The small molecule below binds the protein below.
Small molecule (SMILES): CC(=O)N[C@@H]1[C@@H](O)[C@H](O)[C@@H](CO)O[C@H]1O

Binding-site contacts:
Ligand atom C2 contacts residue ASN67 of chain 12.C at 2.5 Å.
Ligand atom C5 contacts residue ASN67 of chain 12.C at 3.7 Å.
Ligand atom C7 contacts residue MET118 of chain 12.C at 4.0 Å (hydrophobic).
Ligand atom C1 contacts residue MET118 of chain 12.C at 4.1 Å (hydrophobic).
Ligand atom C4 contacts residue ASN67 of chain 12.C at 4.2 Å.
Ligand atom O5 contacts residue ASN67 of chain 12.C at 2.4 Å (h-bond).
Ligand atom C7 contacts residue PHE90 of chain 12.C at 4.2 Å (hydrophobic).
Ligand atom C8 contacts residue ARG89 of chain 12.C at 3.3 Å.
Ligand atom O7 contacts residue SER300 of chain 34.E at 4.3 Å.
Ligand atom C1 contacts residue ASN67 of chain 12.C at 1.4 Å.
Ligand atom C7 contacts residue SER300 of chain 34.E at 3.4 Å.
Ligand atom C3 contacts residue ASN67 of chain 12.C at 3.8 Å.
Ligand atom N2 contacts residue ASN67 of chain 12.C at 2.9 Å (h-bond).
Ligand atom O7 contacts residue PHE90 of chain 12.C at 4.4 Å.
Ligand atom N2 contacts residue MET118 of chain 12.C at 3.6 Å.
Ligand atom O7 contacts residue ASN67 of chain 12.C at 3.3 Å (h-bond).
Ligand atom C7 contacts residue ASN67 of chain 12.C at 3.3 Å.
Ligand atom C8 contacts residue ASN67 of chain 12.C at 4.4 Å.
Ligand atom C8 contacts residue SER300 of chain 34.E at 1.9 Å.
Ligand atom C8 contacts residue MET118 of chain 12.C at 3.8 Å (hydrophobic).
Ligand atom C2 contacts residue MET118 of chain 12.C at 4.5 Å (hydrophobic).
Ligand atom N2 contacts residue SER300 of chain 34.E at 3.9 Å.
Ligand atom C8 contacts residue PHE90 of chain 12.C at 3.7 Å (hydrophobic).

Sequence of chain 12.C:
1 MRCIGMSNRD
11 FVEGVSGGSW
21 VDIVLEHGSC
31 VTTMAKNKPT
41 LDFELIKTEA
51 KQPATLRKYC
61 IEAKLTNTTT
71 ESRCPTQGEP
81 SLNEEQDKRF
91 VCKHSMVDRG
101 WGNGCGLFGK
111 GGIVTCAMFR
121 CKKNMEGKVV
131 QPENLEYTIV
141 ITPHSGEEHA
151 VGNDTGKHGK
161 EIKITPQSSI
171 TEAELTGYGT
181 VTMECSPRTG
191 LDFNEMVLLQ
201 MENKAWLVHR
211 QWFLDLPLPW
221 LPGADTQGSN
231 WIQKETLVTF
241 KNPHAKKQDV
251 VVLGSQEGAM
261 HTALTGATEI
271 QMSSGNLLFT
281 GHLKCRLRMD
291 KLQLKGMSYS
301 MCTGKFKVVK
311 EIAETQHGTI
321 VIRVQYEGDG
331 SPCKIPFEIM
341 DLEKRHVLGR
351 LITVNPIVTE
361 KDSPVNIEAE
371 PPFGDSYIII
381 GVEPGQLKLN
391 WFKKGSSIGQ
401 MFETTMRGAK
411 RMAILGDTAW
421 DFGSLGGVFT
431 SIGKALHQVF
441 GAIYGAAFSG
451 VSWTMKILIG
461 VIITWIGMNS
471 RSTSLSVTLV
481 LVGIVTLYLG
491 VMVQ

Sequence of chain 34.E:
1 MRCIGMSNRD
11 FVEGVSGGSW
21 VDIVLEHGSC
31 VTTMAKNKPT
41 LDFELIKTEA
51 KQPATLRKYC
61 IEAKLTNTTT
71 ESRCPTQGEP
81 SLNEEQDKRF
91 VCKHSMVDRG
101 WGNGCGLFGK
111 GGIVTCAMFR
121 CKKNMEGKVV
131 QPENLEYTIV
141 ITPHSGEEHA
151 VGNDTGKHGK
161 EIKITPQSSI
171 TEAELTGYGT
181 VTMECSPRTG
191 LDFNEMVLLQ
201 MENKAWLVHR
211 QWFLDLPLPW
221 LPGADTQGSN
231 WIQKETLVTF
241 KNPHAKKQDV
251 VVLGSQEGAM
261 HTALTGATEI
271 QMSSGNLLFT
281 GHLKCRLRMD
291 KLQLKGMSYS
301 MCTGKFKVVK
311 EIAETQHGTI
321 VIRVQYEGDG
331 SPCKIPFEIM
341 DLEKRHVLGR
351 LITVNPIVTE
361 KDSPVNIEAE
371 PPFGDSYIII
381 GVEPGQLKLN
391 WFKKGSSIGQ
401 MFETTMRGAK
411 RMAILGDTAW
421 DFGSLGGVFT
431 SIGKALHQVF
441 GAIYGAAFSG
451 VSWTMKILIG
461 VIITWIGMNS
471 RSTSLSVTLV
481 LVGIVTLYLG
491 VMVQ